A protein and the small-molecule ligand that binds it are described below.
Small molecule (SMILES): CC(=O)N[C@@H]1[C@@H](O)[C@H](O)[C@@H](CO)O[C@H]1O

Binding-site contacts:
Ligand atom C3 contacts residue ASN59 of chain 1.A at 4.0 Å.
Ligand atom C7 contacts residue ASN59 of chain 1.A at 3.1 Å.
Ligand atom C1 contacts residue ASN59 of chain 1.A at 1.5 Å.
Ligand atom O5 contacts residue SER61 of chain 1.A at 4.1 Å.
Ligand atom C8 contacts residue ASN59 of chain 1.A at 4.4 Å.
Ligand atom N2 contacts residue ASN59 of chain 1.A at 3.1 Å (h-bond).
Ligand atom C1 contacts residue SER61 of chain 1.A at 3.5 Å.
Ligand atom O5 contacts residue ASN59 of chain 1.A at 2.6 Å (h-bond).
Ligand atom C2 contacts residue ASN59 of chain 1.A at 2.6 Å.
Ligand atom C6 contacts residue THR62 of chain 1.A at 4.1 Å.
Ligand atom C5 contacts residue ASN59 of chain 1.A at 4.0 Å.
Ligand atom O7 contacts residue ASN59 of chain 1.A at 2.8 Å (h-bond).
Ligand atom C5 contacts residue THR62 of chain 1.A at 4.3 Å.
Ligand atom C2 contacts residue SER61 of chain 1.A at 4.4 Å.

Sequence of chain 1.A:
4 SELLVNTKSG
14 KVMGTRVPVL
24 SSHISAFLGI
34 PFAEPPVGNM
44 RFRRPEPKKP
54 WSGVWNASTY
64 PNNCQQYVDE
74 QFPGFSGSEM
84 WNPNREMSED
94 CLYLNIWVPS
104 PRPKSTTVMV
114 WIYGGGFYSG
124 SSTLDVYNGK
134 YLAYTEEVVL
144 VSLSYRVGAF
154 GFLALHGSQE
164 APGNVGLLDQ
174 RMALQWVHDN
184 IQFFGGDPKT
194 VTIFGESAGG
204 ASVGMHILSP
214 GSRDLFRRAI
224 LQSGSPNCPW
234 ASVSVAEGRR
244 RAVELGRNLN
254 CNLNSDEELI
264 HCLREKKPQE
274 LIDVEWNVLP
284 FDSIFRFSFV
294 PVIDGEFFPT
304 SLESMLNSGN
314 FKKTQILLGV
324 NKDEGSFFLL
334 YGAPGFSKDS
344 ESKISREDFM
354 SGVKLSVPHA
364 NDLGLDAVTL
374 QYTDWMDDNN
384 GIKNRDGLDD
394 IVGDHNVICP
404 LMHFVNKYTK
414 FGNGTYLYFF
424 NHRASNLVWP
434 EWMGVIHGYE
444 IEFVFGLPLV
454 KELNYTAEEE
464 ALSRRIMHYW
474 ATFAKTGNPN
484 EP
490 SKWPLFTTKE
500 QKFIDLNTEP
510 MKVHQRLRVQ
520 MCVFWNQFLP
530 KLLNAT